Sequence of chain 1.A:
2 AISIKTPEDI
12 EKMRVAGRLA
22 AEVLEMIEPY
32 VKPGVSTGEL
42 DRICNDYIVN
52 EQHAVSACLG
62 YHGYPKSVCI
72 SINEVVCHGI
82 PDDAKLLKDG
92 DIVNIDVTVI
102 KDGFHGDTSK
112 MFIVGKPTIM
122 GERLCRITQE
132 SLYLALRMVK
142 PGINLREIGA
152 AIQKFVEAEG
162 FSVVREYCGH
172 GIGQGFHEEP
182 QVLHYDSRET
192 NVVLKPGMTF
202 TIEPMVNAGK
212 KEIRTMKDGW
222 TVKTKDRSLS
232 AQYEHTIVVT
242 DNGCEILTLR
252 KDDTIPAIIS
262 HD

The small molecule below binds the protein below.
Small molecule (SMILES): COc1ccc2c(c1)C(=O)[C@@H](C)CC2

Binding-site contacts:
Ligand atom OAK contacts residue HIS79 of chain 1.A at 4.2 Å.
Ligand atom CAH contacts residue CYS70 of chain 1.A at 3.8 Å (hydrophobic).
Ligand atom CAD contacts residue TRP221 of chain 1.A at 3.7 Å (hydrophobic).
Ligand atom CAN contacts residue PHE177 of chain 1.A at 3.8 Å (hydrophobic).
Ligand atom CAJ contacts residue HIS79 of chain 1.A at 4.3 Å.
Ligand atom CAH contacts residue TYR65 of chain 1.A at 3.7 Å (hydrophobic).
Ligand atom CAG contacts residue CYS59 of chain 1.A at 4.4 Å (hydrophobic).
Ligand atom CAN contacts residue CYS70 of chain 1.A at 4.5 Å (hydrophobic).
Ligand atom OAM contacts residue PHE177 of chain 1.A at 3.3 Å.
Ligand atom CAC contacts residue HIS79 of chain 1.A at 3.5 Å.
Ligand atom CAG contacts residue TYR65 of chain 1.A at 3.8 Å (hydrophobic).
Ligand atom CAE contacts residue HIS79 of chain 1.A at 3.2 Å.
Ligand atom CAH contacts residue CYS59 of chain 1.A at 3.0 Å (hydrophobic).
Ligand atom CAN contacts residue CYS59 of chain 1.A at 1.9 Å (hydrophobic).
Ligand atom CAJ contacts residue CYS59 of chain 1.A at 3.9 Å (hydrophobic).
Ligand atom CAA contacts residue HIS178 of chain 1.A at 3.9 Å.
Ligand atom CAA contacts residue TYR62 of chain 1.A at 4.5 Å (hydrophobic).
Ligand atom CAG contacts residue TRP221 of chain 1.A at 3.9 Å (hydrophobic).
Ligand atom OAM contacts residue CYS59 of chain 1.A at 4.3 Å.
Ligand atom CAJ contacts residue PHE177 of chain 1.A at 4.4 Å (hydrophobic).
Ligand atom CAI contacts residue CYS70 of chain 1.A at 3.6 Å (hydrophobic).
Ligand atom CAF contacts residue HIS79 of chain 1.A at 3.6 Å.
Ligand atom CAA contacts residue HIS79 of chain 1.A at 3.7 Å.
Ligand atom OAM contacts residue HIS178 of chain 1.A at 3.8 Å.
Ligand atom CAL contacts residue HIS178 of chain 1.A at 3.5 Å.
Ligand atom CAG contacts residue HIS79 of chain 1.A at 3.9 Å.
Ligand atom CAG contacts residue CYS70 of chain 1.A at 4.0 Å (hydrophobic).
Ligand atom CAD contacts residue HIS79 of chain 1.A at 3.3 Å.
Ligand atom CAI contacts residue CYS59 of chain 1.A at 2.6 Å (hydrophobic).
Ligand atom CAB contacts residue HIS79 of chain 1.A at 3.6 Å.
Ligand atom CAC contacts residue TRP221 of chain 1.A at 4.2 Å (hydrophobic).